Binding-site contacts:
Ligand atom O11 contacts residue LEU239 of chain 1.A at 3.9 Å.
Ligand atom C10 contacts residue LEU228 of chain 1.A at 4.0 Å (hydrophobic).
Ligand atom C19 contacts residue PHE128 of chain 1.A at 3.7 Å (hydrophobic).
Ligand atom O01 contacts residue ARG97 of chain 1.A at 2.8 Å (salt-bridge).
Ligand atom C19 contacts residue MET124 of chain 1.A at 3.6 Å (hydrophobic).
Ligand atom C03 contacts residue PHE107 of chain 1.A at 4.0 Å (hydrophobic).
Ligand atom C20 contacts residue PHE107 of chain 1.A at 3.8 Å (hydrophobic).
Ligand atom C19 contacts residue ILE127 of chain 1.A at 3.8 Å (hydrophobic).
Ligand atom C21 contacts residue PHE107 of chain 1.A at 3.9 Å (hydrophobic).
Ligand atom C04 contacts residue LEU49 of chain 1.A at 4.1 Å (hydrophobic).
Ligand atom C05 contacts residue PHE107 of chain 1.A at 4.2 Å (hydrophobic).
Ligand atom O01 contacts residue LEU90 of chain 1.A at 4.0 Å.
Ligand atom C08 contacts residue LEU228 of chain 1.A at 4.1 Å (hydrophobic).
Ligand atom C03 contacts residue GLU56 of chain 1.A at 3.4 Å.
Ligand atom C12 contacts residue MET46 of chain 1.A at 3.7 Å (hydrophobic).
Ligand atom C03 contacts residue ALA53 of chain 1.A at 4.1 Å (hydrophobic).
Ligand atom C23 contacts residue LEU90 of chain 1.A at 3.5 Å (hydrophobic).
Ligand atom C03 contacts residue LEU52 of chain 1.A at 4.1 Å (hydrophobic).
Ligand atom C23 contacts residue LEU94 of chain 1.A at 4.1 Å (hydrophobic).
Ligand atom C20 contacts residue LEU131 of chain 1.A at 4.0 Å (hydrophobic).
Ligand atom C09 contacts residue LEU228 of chain 1.A at 3.8 Å (hydrophobic).
Ligand atom C12 contacts residue LEU228 of chain 1.A at 3.9 Å (hydrophobic).
Ligand atom C04 contacts residue ALA53 of chain 1.A at 4.0 Å (hydrophobic).
Ligand atom C02 contacts residue ARG97 of chain 1.A at 4.0 Å.
Ligand atom C02 contacts residue GLU56 of chain 1.A at 3.2 Å.
Ligand atom C04 contacts residue PHE107 of chain 1.A at 4.1 Å (hydrophobic).
Ligand atom C22 contacts residue LEU90 of chain 1.A at 3.9 Å (hydrophobic).
Ligand atom C12 contacts residue THR50 of chain 1.A at 3.8 Å.
Ligand atom O11 contacts residue THR50 of chain 1.A at 3.0 Å (h-bond).
Ligand atom C13 contacts residue MET46 of chain 1.A at 4.0 Å (hydrophobic).
Ligand atom C09 contacts residue ALA53 of chain 1.A at 3.6 Å (hydrophobic).
Ligand atom C13 contacts residue LEU49 of chain 1.A at 3.6 Å (hydrophobic).
Ligand atom C21 contacts residue LEU131 of chain 1.A at 4.2 Å (hydrophobic).
Ligand atom C12 contacts residue LEU49 of chain 1.A at 3.8 Å (hydrophobic).
Ligand atom C10 contacts residue THR50 of chain 1.A at 3.8 Å.
Ligand atom C08 contacts residue LEU87 of chain 1.A at 4.1 Å (hydrophobic).
Ligand atom C02 contacts residue LEU90 of chain 1.A at 4.2 Å (hydrophobic).
Ligand atom O01 contacts residue GLU56 of chain 1.A at 2.5 Å (salt-bridge).
Ligand atom C08 contacts residue ALA53 of chain 1.A at 3.8 Å (hydrophobic).
Ligand atom O11 contacts residue LEU243 of chain 1.A at 3.2 Å.

Sequence of chain 1.A:
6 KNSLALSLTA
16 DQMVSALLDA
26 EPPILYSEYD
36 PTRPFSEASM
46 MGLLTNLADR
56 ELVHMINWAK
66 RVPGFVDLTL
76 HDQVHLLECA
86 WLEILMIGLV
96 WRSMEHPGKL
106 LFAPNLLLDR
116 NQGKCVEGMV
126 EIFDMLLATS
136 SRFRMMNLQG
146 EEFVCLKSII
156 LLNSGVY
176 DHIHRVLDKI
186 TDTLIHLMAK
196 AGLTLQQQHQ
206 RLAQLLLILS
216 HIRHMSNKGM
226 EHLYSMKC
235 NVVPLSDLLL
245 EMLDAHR

A protein and the small-molecule ligand that binds it are described below.
Small molecule (SMILES): CCC1CCC(=C(c2ccc(O)cc2)c2ccc(O)cc2)CC1